Sequence of chain 1.A:
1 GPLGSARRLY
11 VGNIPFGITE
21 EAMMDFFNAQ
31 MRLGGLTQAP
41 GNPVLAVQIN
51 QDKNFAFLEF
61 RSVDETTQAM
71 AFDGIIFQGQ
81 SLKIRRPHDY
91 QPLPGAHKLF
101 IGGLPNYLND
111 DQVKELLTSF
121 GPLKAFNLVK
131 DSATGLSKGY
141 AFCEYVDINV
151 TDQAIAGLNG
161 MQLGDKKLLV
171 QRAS

Binding-site contacts:
Ligand atom OP1 contacts residue EDO1 of chain 1.U at 3.4 Å (h-bond).
Ligand atom O2 contacts residue ARG8 of chain 1.A at 3.4 Å (salt-bridge).
Ligand atom OP1 contacts residue LYS83 of chain 1.A at 2.8 Å (salt-bridge).
Ligand atom N1 contacts residue ARG8 of chain 1.A at 3.1 Å.
Ligand atom OP1 contacts residue LYS53 of chain 1.A at 2.7 Å (salt-bridge).
Ligand atom O4 contacts residue LYS167 of chain 1.B at 2.6 Å (salt-bridge).
Ligand atom N6 contacts residue ASP89 of chain 1.A at 3.3 Å (salt-bridge).
Ligand atom O4 contacts residue LYS98 of chain 1.B at 2.9 Å (salt-bridge).
Ligand atom N1 contacts residue LYS53 of chain 1.A at 3.1 Å (salt-bridge).
Ligand atom O2 contacts residue LYS53 of chain 1.A at 3.2 Å.
Ligand atom C4 contacts residue HIS88 of chain 1.A at 3.4 Å.
Ligand atom C5' contacts residue TYR140 of chain 1.B at 3.2 Å (hydrophobic).
Ligand atom N3 contacts residue PHE142 of chain 1.B at 3.3 Å.
Ligand atom O4 contacts residue ARG85 of chain 1.A at 3.1 Å.
Ligand atom OP1 contacts residue SER132 of chain 1.B at 2.6 Å (h-bond).
Ligand atom O4 contacts residue LEU169 of chain 1.B at 3.2 Å.
Ligand atom O4 contacts residue ASP89 of chain 1.A at 2.8 Å (salt-bridge).
Ligand atom N6 contacts residue SER5 of chain 1.A at 3.2 Å (h-bond).
Ligand atom OP2 contacts residue TYR10 of chain 1.A at 2.8 Å (h-bond).
Ligand atom N3 contacts residue ASP89 of chain 1.A at 3.2 Å (salt-bridge).
Ligand atom N9 contacts residue PHE57 of chain 1.A at 3.3 Å.
Ligand atom O4 contacts residue GLY103 of chain 1.B at 3.4 Å (h-bond).
Ligand atom N3 contacts residue ALA173 of chain 1.B at 2.8 Å (h-bond).
Ligand atom N3 contacts residue LYS53 of chain 1.A at 3.1 Å (salt-bridge).
Ligand atom OP2 contacts residue LYS138 of chain 1.B at 2.6 Å (salt-bridge).
Ligand atom O3' contacts residue LYS53 of chain 1.A at 3.3 Å.
Ligand atom C2 contacts residue PHE142 of chain 1.B at 3.3 Å (hydrophobic).
Ligand atom O2 contacts residue HIS88 of chain 1.A at 2.9 Å (h-bond).
Ligand atom OP1 contacts residue EDO1 of chain 1.U at 2.8 Å (h-bond).
Ligand atom O5' contacts residue TYR10 of chain 1.A at 3.1 Å (h-bond).
Ligand atom O4 contacts residue GLN171 of chain 1.B at 2.7 Å (h-bond).
Ligand atom O2 contacts residue ASN127 of chain 1.B at 3.0 Å (h-bond).
Ligand atom C2 contacts residue ARG8 of chain 1.A at 3.2 Å.
Ligand atom O4 contacts residue GLY102 of chain 1.B at 3.3 Å.
Ligand atom O2 contacts residue PRO87 of chain 1.A at 3.2 Å.
Ligand atom N3 contacts residue LYS167 of chain 1.B at 2.7 Å (salt-bridge).
Ligand atom N3 contacts residue ARG86 of chain 1.A at 3.1 Å (salt-bridge).
Ligand atom C4' contacts residue TYR140 of chain 1.B at 3.3 Å (hydrophobic).
Ligand atom N3 contacts residue GLY103 of chain 1.B at 3.1 Å (h-bond).
Ligand atom C2 contacts residue LYS53 of chain 1.A at 2.9 Å.

Sequence of chain 1.B:
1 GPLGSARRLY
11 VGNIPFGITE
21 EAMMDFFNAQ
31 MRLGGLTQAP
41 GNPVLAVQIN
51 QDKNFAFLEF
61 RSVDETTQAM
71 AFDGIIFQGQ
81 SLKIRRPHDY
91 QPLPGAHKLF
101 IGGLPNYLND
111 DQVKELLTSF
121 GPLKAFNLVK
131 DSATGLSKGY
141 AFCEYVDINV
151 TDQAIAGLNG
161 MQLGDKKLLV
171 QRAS

The protein below binds the small molecule below.
Small molecule (SMILES): Nc1ncnc2c1ncn2[C@H]1C[C@H](O[P](=O)(O)OC[C@H]2O[C@@H](n3ccc(=O)[nH]c3=O)C[C@@H]2O)[C@@H](CO[P](=O)(O)O[C@H]2C[C@H](n3cc(Br)c(=O)[nH]c3=O)O[C@@H]2CO[P](=O)(O)O[C@H]2C[C@H](n3ccc(=O)[nH]c3=O)O[C@@H]2CO[P](=O)(O)O[C@H]2C[C@H](n3ccc(=O)[nH]c3=O)O[C@@H]2CO[P](=O)(O)O[C@H]2C[C@H](n3ccc(=O)[nH]c3=O)O[C@@H]2CO[P](=O)(O)O[C@H]2C[C@H](n3ccc(=O)[nH]c3=O)O[C@@H]2CO)O1